Sequence of chain 1.B:
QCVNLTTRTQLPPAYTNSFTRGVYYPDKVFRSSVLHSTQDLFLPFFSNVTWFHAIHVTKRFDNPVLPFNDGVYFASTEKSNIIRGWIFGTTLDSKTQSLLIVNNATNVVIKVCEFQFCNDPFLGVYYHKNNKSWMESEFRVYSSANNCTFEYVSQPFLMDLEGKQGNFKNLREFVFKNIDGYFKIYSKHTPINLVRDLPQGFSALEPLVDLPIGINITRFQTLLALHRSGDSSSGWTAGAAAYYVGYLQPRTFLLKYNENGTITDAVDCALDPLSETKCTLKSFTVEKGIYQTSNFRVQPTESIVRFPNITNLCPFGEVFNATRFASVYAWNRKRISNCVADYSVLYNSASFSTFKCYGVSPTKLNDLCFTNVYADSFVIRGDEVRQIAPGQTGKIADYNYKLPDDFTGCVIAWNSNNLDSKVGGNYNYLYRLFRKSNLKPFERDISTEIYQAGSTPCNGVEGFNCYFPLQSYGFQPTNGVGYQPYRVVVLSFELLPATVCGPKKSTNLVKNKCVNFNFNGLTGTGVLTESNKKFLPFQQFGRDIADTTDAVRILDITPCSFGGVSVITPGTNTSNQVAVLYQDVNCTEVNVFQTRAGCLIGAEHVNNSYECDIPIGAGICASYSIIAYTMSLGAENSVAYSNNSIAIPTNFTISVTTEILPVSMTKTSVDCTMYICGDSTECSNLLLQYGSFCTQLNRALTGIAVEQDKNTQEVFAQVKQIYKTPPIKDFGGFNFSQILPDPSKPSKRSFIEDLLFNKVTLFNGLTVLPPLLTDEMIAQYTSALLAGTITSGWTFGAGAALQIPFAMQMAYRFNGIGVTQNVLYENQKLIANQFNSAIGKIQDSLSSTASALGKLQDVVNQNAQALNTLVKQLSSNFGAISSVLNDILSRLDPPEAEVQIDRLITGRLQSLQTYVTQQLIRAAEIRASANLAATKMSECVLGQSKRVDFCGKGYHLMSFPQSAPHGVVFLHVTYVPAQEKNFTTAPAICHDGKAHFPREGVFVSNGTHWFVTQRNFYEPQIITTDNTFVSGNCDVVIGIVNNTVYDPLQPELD

The small molecule below binds the protein below.
Small molecule (SMILES): CC(=O)N[C@@H]1[C@@H](O)[C@H](O)[C@@H](CO)O[C@H]1O

Sequence of chain 1.A:
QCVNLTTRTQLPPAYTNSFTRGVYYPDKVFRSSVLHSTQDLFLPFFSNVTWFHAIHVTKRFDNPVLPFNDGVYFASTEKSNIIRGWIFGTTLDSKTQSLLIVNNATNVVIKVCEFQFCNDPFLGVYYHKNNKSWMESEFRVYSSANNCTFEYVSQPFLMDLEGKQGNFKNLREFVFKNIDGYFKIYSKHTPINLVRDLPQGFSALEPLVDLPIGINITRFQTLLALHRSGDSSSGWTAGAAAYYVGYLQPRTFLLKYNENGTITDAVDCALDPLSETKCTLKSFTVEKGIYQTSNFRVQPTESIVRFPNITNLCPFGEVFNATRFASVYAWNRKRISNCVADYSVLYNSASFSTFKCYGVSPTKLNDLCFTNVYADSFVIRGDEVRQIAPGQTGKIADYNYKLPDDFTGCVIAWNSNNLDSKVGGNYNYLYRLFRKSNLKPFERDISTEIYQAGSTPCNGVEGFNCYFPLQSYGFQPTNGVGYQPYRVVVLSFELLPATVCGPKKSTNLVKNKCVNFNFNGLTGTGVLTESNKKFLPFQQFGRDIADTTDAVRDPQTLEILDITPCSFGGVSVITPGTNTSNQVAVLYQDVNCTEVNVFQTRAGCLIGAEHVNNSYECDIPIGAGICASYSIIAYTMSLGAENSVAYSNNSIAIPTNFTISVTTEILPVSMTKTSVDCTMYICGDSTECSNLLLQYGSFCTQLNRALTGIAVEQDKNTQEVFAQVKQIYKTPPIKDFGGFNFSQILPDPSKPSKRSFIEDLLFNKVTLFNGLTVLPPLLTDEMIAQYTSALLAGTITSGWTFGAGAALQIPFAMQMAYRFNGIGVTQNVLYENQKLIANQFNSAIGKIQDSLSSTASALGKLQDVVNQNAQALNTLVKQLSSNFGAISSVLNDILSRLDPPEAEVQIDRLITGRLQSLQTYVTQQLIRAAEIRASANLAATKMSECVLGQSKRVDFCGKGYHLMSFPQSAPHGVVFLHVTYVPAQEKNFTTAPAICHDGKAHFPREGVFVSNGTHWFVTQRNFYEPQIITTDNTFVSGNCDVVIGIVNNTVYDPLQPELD

Binding-site contacts:
Ligand atom C4 contacts residue ASN1074 of chain 1.A at 4.2 Å.
Ligand atom O4 contacts residue ALA706 of chain 1.A at 4.2 Å.
Ligand atom C6 contacts residue ALA706 of chain 1.A at 4.1 Å (hydrophobic).
Ligand atom O6 contacts residue ASN1074 of chain 1.A at 3.5 Å (h-bond).
Ligand atom O6 contacts residue GLN895 of chain 1.B at 3.6 Å.
Ligand atom C5 contacts residue ALA706 of chain 1.A at 4.3 Å (hydrophobic).
Ligand atom C5 contacts residue ASN1074 of chain 1.A at 3.7 Å.
Ligand atom O5 contacts residue ALA706 of chain 1.A at 4.5 Å.
Ligand atom C7 contacts residue ASN1074 of chain 1.A at 4.0 Å.
Ligand atom C4 contacts residue ALA706 of chain 1.A at 3.6 Å (hydrophobic).
Ligand atom C6 contacts residue ASN1074 of chain 1.A at 4.3 Å.
Ligand atom N2 contacts residue ASN1074 of chain 1.A at 2.8 Å (h-bond).
Ligand atom C3 contacts residue ASN1074 of chain 1.A at 3.8 Å.
Ligand atom O5 contacts residue GLN895 of chain 1.B at 4.0 Å.
Ligand atom C6 contacts residue GLN895 of chain 1.B at 4.4 Å.
Ligand atom C2 contacts residue ASN1074 of chain 1.A at 2.4 Å.
Ligand atom C1 contacts residue ASN1074 of chain 1.A at 1.4 Å.
Ligand atom O6 contacts residue GLU1072 of chain 1.A at 4.1 Å.
Ligand atom O5 contacts residue ASN1074 of chain 1.A at 2.4 Å (h-bond).